Binding-site contacts:
Ligand atom N2 contacts residue ASN261 of chain 1.A at 2.8 Å (h-bond).
Ligand atom C1 contacts residue SER80 of chain 1.A at 3.6 Å.
Ligand atom C3 contacts residue ALA62 of chain 1.A at 3.6 Å (hydrophobic).
Ligand atom C5 contacts residue VAL63 of chain 1.A at 3.8 Å (hydrophobic).
Ligand atom O4 contacts residue VAL63 of chain 1.A at 3.2 Å.
Ligand atom C1 contacts residue ASN261 of chain 1.A at 1.4 Å.
Ligand atom C8 contacts residue GLY432 of chain 1.A at 3.4 Å.
Ligand atom C6 contacts residue PRO82 of chain 1.A at 3.8 Å (hydrophobic).
Ligand atom O2 contacts residue SER80 of chain 1.A at 3.1 Å (h-bond).
Ligand atom O2 contacts residue ALA77 of chain 1.A at 3.9 Å.
Ligand atom C4 contacts residue SER80 of chain 1.A at 3.9 Å.
Ligand atom C7 contacts residue GLN436 of chain 1.A at 3.5 Å.
Ligand atom C2 contacts residue ALA62 of chain 1.A at 4.0 Å (hydrophobic).
Ligand atom C3 contacts residue SER80 of chain 1.A at 3.5 Å.
Ligand atom N2 contacts residue ALA62 of chain 1.A at 3.9 Å.
Ligand atom C1 contacts residue SER80 of chain 1.A at 3.8 Å.
Ligand atom N2 contacts residue GLN436 of chain 1.A at 3.6 Å (h-bond).
Ligand atom C5 contacts residue ASN261 of chain 1.A at 3.7 Å.
Ligand atom O6 contacts residue GLU61 of chain 1.A at 3.7 Å.
Ligand atom C7 contacts residue ASN261 of chain 1.A at 3.4 Å.
Ligand atom C8 contacts residue LEU433 of chain 1.A at 3.8 Å (hydrophobic).
Ligand atom O4 contacts residue SER80 of chain 1.A at 3.5 Å.
Ligand atom C2 contacts residue ASN261 of chain 1.A at 2.4 Å.
Ligand atom O7 contacts residue ASN261 of chain 1.A at 3.6 Å.
Ligand atom O3 contacts residue GLN436 of chain 1.A at 3.3 Å (h-bond).
Ligand atom C1 contacts residue GLN86 of chain 1.A at 3.0 Å.
Ligand atom O2 contacts residue THR78 of chain 1.A at 3.3 Å (h-bond).
Ligand atom C8 contacts residue GLN436 of chain 1.A at 3.3 Å.
Ligand atom O5 contacts residue GLN86 of chain 1.A at 2.8 Å (h-bond).
Ligand atom O6 contacts residue SER80 of chain 1.A at 3.6 Å (h-bond).
Ligand atom C5 contacts residue SER80 of chain 1.A at 3.5 Å.
Ligand atom C3 contacts residue ASN261 of chain 1.A at 3.8 Å.
Ligand atom C6 contacts residue GLN86 of chain 1.A at 3.8 Å.
Ligand atom O7 contacts residue VAL63 of chain 1.A at 3.5 Å.
Ligand atom O5 contacts residue ASN261 of chain 1.A at 2.4 Å (h-bond).
Ligand atom O5 contacts residue GLU61 of chain 1.A at 3.9 Å.
Ligand atom C1 contacts residue ALA62 of chain 1.A at 3.7 Å (hydrophobic).
Ligand atom C6 contacts residue GLU61 of chain 1.A at 3.4 Å.
Ligand atom C2 contacts residue SER80 of chain 1.A at 3.6 Å.
Ligand atom O2 contacts residue THR79 of chain 1.A at 3.2 Å.

This small molecule binds to this protein.
Small molecule (SMILES): CC(=O)N[C@H]1[C@H](O[C@H]2[C@H](O)[C@@H](NC(C)=O)CO[C@@H]2CO)O[C@H](CO)[C@@H](O[C@@H]2O[C@H](CO[C@H]3O[C@H](CO[C@H]4O[C@H](CO)[C@@H](O)[C@H](O)[C@@H]4O)[C@@H](O)[C@H](O[C@H]4O[C@H](CO)[C@@H](O)[C@H](O)[C@@H]4O)[C@@H]3O)[C@@H](O)[C@H](O[C@H]3O[C@H](CO)[C@@H](O)[C@H](O)[C@@H]3O)[C@@H]2O)[C@@H]1O

Sequence of chain 1.A:
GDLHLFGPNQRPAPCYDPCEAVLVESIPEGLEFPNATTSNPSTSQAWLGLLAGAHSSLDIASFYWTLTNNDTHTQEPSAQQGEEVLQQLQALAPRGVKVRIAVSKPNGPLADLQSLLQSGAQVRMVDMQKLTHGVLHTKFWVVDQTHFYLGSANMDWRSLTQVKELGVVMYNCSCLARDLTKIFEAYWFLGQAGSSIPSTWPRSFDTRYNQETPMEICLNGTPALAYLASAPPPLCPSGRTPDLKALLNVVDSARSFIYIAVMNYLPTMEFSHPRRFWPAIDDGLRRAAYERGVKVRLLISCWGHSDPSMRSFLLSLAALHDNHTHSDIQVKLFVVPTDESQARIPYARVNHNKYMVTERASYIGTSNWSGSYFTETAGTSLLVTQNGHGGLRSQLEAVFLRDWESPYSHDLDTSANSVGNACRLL